Binding-site contacts:
Ligand atom C6 contacts residue MSE42 of chain 2.B at 3.6 Å.
Ligand atom C6 contacts residue ILE46 of chain 2.B at 4.3 Å (hydrophobic).
Ligand atom N1 contacts residue MSE42 of chain 2.B at 3.5 Å.
Ligand atom N1 contacts residue PRO39 of chain 2.A at 4.3 Å.
Ligand atom C2 contacts residue ILE46 of chain 2.A at 4.5 Å (hydrophobic).
Ligand atom O2 contacts residue MSE42 of chain 2.A at 3.6 Å.
Ligand atom O2 contacts residue PRO39 of chain 2.B at 3.8 Å.
Ligand atom N1 contacts residue PRO39 of chain 2.B at 4.3 Å.
Ligand atom O3 contacts residue ALA43 of chain 2.A at 3.3 Å (h-bond).
Ligand atom C5 contacts residue MSE42 of chain 2.B at 4.2 Å.
Ligand atom O3 contacts residue PRO39 of chain 2.A at 3.8 Å.
Ligand atom C2 contacts residue PRO39 of chain 2.B at 4.3 Å (hydrophobic).
Ligand atom C2 contacts residue MSE42 of chain 2.A at 3.8 Å.
Ligand atom C5 contacts residue PRO39 of chain 2.A at 4.3 Å (hydrophobic).
Ligand atom N1 contacts residue ILE46 of chain 2.A at 4.5 Å.
Ligand atom O2 contacts residue ILE46 of chain 2.A at 3.5 Å.
Ligand atom C2 contacts residue MSE42 of chain 2.B at 4.1 Å.
Ligand atom N1 contacts residue MSE42 of chain 2.A at 3.5 Å.
Ligand atom C6 contacts residue MSE42 of chain 2.A at 4.1 Å.
Ligand atom C6 contacts residue PRO39 of chain 2.A at 4.2 Å (hydrophobic).
Ligand atom O2 contacts residue MSE42 of chain 2.B at 4.0 Å.
Ligand atom O3 contacts residue MSE42 of chain 2.B at 3.5 Å.
Ligand atom C3 contacts residue MSE42 of chain 2.A at 4.2 Å.
Ligand atom N1 contacts residue ALA43 of chain 2.A at 3.7 Å.
Ligand atom O3 contacts residue MSE42 of chain 2.A at 4.0 Å.
Ligand atom O3 contacts residue ILE46 of chain 2.B at 3.5 Å.
Ligand atom O2 contacts residue ALA43 of chain 2.B at 3.2 Å.
Ligand atom C1 contacts residue MSE42 of chain 2.B at 3.5 Å.
Ligand atom C1 contacts residue MSE42 of chain 2.A at 3.5 Å.
Ligand atom O3 contacts residue ALA43 of chain 2.B at 3.5 Å (h-bond).
Ligand atom N1 contacts residue ALA43 of chain 2.B at 3.5 Å (h-bond).
Ligand atom O2 contacts residue ALA43 of chain 2.A at 3.6 Å.

This small molecule binds to this protein.
Small molecule (SMILES): O=[N+]([O-])c1ccc(O)cc1

Sequence of chain 2.A:
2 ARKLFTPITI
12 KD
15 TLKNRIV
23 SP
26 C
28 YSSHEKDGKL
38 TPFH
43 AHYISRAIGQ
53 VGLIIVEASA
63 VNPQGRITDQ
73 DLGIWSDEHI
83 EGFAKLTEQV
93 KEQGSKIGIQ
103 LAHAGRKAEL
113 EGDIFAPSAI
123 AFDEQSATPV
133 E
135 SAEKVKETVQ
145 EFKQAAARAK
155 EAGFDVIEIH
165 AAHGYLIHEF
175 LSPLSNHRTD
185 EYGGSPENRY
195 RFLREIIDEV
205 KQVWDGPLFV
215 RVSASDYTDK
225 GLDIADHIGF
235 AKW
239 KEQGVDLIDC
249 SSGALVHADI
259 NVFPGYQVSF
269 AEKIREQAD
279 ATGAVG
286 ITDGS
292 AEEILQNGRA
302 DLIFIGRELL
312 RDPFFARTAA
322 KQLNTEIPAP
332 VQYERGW

Sequence of chain 2.B:
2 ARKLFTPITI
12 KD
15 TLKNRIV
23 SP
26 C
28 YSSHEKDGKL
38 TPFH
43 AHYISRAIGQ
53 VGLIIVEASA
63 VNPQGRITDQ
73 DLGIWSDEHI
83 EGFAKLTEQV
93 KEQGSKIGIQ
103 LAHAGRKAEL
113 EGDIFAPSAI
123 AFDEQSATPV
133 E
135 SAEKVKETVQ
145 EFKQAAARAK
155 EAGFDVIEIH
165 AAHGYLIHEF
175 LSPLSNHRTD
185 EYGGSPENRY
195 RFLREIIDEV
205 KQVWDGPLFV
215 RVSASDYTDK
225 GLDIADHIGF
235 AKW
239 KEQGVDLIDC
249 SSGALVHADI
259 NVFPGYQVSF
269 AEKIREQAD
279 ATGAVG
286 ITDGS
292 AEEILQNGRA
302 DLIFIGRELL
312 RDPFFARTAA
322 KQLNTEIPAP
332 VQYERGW